Binding-site contacts:
Ligand atom N3 contacts residue PHE450 of chain 1.A at 3.6 Å.
Ligand atom O3 contacts residue TYR455 of chain 1.A at 3.2 Å (h-bond).
Ligand atom O1 contacts residue HIS374 of chain 1.A at 3.0 Å (h-bond).
Ligand atom O2 contacts residue ZN1 of chain 1.J at 2.2 Å.
Ligand atom O1 contacts residue HIS370 of chain 1.A at 3.4 Å.
Ligand atom C9 contacts residue ALA335 of chain 1.A at 3.7 Å (hydrophobic).
Ligand atom C8 contacts residue TYR455 of chain 1.A at 3.6 Å (hydrophobic).
Ligand atom O2 contacts residue GLU393 of chain 1.A at 3.1 Å (salt-bridge).
Ligand atom N1 contacts residue MET336 of chain 1.A at 3.7 Å.
Ligand atom O2 contacts residue TYR455 of chain 1.A at 2.7 Å (h-bond).
Ligand atom C4 contacts residue PHE450 of chain 1.A at 3.9 Å (hydrophobic).
Ligand atom C13 contacts residue ALA335 of chain 1.A at 3.9 Å (hydrophobic).
Ligand atom N1 contacts residue GLU337 of chain 1.A at 2.7 Å (salt-bridge).
Ligand atom C17 contacts residue GLY334 of chain 1.A at 3.4 Å.
Ligand atom O1 contacts residue GLU371 of chain 1.A at 2.9 Å (salt-bridge).
Ligand atom C9 contacts residue GLU337 of chain 1.A at 3.5 Å.
Ligand atom C25 contacts residue ASP451 of chain 1.A at 3.7 Å.
Ligand atom C15 contacts residue HIS370 of chain 1.A at 3.9 Å.
Ligand atom N1 contacts residue GLU393 of chain 1.A at 3.3 Å (salt-bridge).
Ligand atom C3 contacts residue GLU200 of chain 1.A at 3.7 Å.
Ligand atom C22 contacts residue TYR892 of chain 1.A at 3.6 Å (hydrophobic).
Ligand atom C8 contacts residue GLU200 of chain 1.A at 3.7 Å.
Ligand atom C1 contacts residue GLU200 of chain 1.A at 3.7 Å.
Ligand atom C24 contacts residue TYR892 of chain 1.A at 3.5 Å (hydrophobic).
Ligand atom C11 contacts residue ALA335 of chain 1.A at 2.9 Å (hydrophobic).
Ligand atom P1 contacts residue ZN1 of chain 1.J at 2.9 Å.
Ligand atom O1 contacts residue GLU337 of chain 1.A at 3.2 Å (salt-bridge).
Ligand atom C26 contacts residue TYR892 of chain 1.A at 3.5 Å (hydrophobic).
Ligand atom N1 contacts residue GLU200 of chain 1.A at 2.8 Å (salt-bridge).
Ligand atom N1 contacts residue LYS392 of chain 1.A at 3.5 Å (salt-bridge).
Ligand atom O1 contacts residue ZN1 of chain 1.J at 2.5 Å.
Ligand atom N2 contacts residue GLY334 of chain 1.A at 3.2 Å (h-bond).
Ligand atom C4 contacts residue GLU200 of chain 1.A at 3.7 Å.
Ligand atom C5 contacts residue PHE450 of chain 1.A at 3.7 Å (hydrophobic).
Ligand atom C11 contacts residue GLU371 of chain 1.A at 3.4 Å.
Ligand atom C15 contacts residue VAL367 of chain 1.A at 3.7 Å (hydrophobic).
Ligand atom O2 contacts residue HIS370 of chain 1.A at 3.4 Å (h-bond).
Ligand atom P1 contacts residue GLU371 of chain 1.A at 3.8 Å.
Ligand atom P1 contacts residue ALA335 of chain 1.A at 3.7 Å.
Ligand atom C9 contacts residue GLU200 of chain 1.A at 3.6 Å.

This small molecule binds to this protein.
Small molecule (SMILES): CC(C)C[C@H](CP(=O)(O)[C@@H](N)CCc1ccccc1)C(=O)N[C@@H](Cc1c[nH]c2ccccc12)C(N)=O

Sequence of chain 1.A:
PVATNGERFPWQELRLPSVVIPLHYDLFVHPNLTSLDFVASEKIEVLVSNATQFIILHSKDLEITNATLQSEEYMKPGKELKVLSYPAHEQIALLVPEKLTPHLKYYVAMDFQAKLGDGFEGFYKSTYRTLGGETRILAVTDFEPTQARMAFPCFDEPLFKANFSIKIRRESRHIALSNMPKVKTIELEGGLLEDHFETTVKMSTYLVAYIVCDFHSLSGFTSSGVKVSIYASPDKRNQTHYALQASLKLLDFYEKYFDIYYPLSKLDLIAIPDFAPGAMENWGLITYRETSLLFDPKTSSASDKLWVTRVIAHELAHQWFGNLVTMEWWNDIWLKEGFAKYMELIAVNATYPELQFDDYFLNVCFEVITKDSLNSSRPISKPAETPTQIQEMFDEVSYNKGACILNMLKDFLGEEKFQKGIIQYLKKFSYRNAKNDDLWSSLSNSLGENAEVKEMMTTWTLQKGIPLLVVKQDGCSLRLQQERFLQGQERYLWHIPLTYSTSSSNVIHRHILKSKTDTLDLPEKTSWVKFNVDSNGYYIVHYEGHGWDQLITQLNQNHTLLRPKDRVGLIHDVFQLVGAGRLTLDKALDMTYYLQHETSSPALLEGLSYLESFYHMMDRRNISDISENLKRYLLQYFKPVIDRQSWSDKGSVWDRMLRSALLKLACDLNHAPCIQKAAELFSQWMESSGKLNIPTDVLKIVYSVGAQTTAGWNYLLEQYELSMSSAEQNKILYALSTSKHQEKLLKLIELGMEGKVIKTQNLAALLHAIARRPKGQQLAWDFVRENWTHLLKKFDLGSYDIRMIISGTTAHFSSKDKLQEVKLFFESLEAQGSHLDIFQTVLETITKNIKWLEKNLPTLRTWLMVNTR